Binding-site contacts:
Ligand atom O7 contacts residue ASN267 of chain 1.A at 4.2 Å.
Ligand atom C8 contacts residue VAL449 of chain 1.A at 3.8 Å (hydrophobic).
Ligand atom C7 contacts residue NAG1 of chain 1.G at 4.3 Å.
Ligand atom C6 contacts residue PRO296 of chain 1.A at 4.3 Å (hydrophobic).
Ligand atom O6 contacts residue LEU270 of chain 1.A at 4.0 Å.
Ligand atom O7 contacts residue ASN451 of chain 1.A at 3.6 Å.
Ligand atom C8 contacts residue SER450 of chain 1.A at 4.2 Å.
Ligand atom C2 contacts residue ASN451 of chain 1.A at 2.4 Å.
Ligand atom C8 contacts residue NAG1 of chain 1.G at 3.8 Å.
Ligand atom C4 contacts residue ASN451 of chain 1.A at 4.2 Å.
Ligand atom O5 contacts residue PRO296 of chain 1.A at 3.7 Å.
Ligand atom C8 contacts residue ASN451 of chain 1.A at 4.3 Å.
Ligand atom C7 contacts residue ASN267 of chain 1.A at 4.4 Å.
Ligand atom C3 contacts residue ASN451 of chain 1.A at 3.6 Å.
Ligand atom C1 contacts residue PRO296 of chain 1.A at 4.1 Å (hydrophobic).
Ligand atom O7 contacts residue NAG1 of chain 1.G at 4.0 Å.
Ligand atom O5 contacts residue ASN451 of chain 1.A at 2.4 Å (h-bond).
Ligand atom C6 contacts residue LEU270 of chain 1.A at 4.4 Å (hydrophobic).
Ligand atom C5 contacts residue ASN451 of chain 1.A at 3.6 Å.
Ligand atom C1 contacts residue ASN451 of chain 1.A at 1.4 Å.
Ligand atom C5 contacts residue PRO296 of chain 1.A at 4.3 Å (hydrophobic).
Ligand atom N2 contacts residue ASN451 of chain 1.A at 2.8 Å (h-bond).
Ligand atom C7 contacts residue ASN451 of chain 1.A at 3.4 Å.
Ligand atom C8 contacts residue ASN267 of chain 1.A at 4.1 Å.

Sequence of chain 1.A:
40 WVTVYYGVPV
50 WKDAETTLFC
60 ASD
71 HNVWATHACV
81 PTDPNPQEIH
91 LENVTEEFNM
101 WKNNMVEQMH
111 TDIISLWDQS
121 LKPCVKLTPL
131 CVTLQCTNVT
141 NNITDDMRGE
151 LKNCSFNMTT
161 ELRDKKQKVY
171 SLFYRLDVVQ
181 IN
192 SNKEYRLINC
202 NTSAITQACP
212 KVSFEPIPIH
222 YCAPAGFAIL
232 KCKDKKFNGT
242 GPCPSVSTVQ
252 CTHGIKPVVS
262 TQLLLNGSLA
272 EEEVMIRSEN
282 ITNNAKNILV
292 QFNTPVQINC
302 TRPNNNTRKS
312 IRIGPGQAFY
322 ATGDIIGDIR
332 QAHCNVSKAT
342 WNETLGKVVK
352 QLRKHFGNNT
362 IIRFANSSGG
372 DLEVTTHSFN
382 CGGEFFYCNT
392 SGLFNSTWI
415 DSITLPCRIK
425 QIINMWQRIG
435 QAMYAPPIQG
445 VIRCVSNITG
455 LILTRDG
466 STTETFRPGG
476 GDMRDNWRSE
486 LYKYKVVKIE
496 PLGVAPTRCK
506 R

A small-molecule ligand and the protein it binds are described below.
Small molecule (SMILES): CC(=O)N[C@H]1[C@H](O[C@H]2[C@H](O)[C@@H](NC(C)=O)CO[C@@H]2CO)O[C@H](CO)[C@@H](O)[C@@H]1O